Binding-site contacts:
Ligand atom C6 contacts residue LEU909 of chain 1.B at 4.4 Å (hydrophobic).
Ligand atom C8 contacts residue THR703 of chain 1.B at 4.5 Å.
Ligand atom C7 contacts residue ASN704 of chain 1.B at 3.5 Å.
Ligand atom C1 contacts residue ASN704 of chain 1.B at 1.4 Å.
Ligand atom O7 contacts residue ASN704 of chain 1.B at 3.7 Å.
Ligand atom C5 contacts residue LEU909 of chain 1.B at 4.1 Å (hydrophobic).
Ligand atom O5 contacts residue GLN1058 of chain 1.B at 3.8 Å.
Ligand atom C3 contacts residue ASN704 of chain 1.B at 3.8 Å.
Ligand atom C2 contacts residue ASN704 of chain 1.B at 2.5 Å.
Ligand atom N2 contacts residue ASN704 of chain 1.B at 2.9 Å (h-bond).
Ligand atom C1 contacts residue GLN1058 of chain 1.B at 4.1 Å.
Ligand atom O5 contacts residue ASN704 of chain 1.B at 2.3 Å (h-bond).
Ligand atom C5 contacts residue ASN704 of chain 1.B at 3.6 Å.
Ligand atom O4 contacts residue LEU909 of chain 1.B at 4.3 Å.
Ligand atom O6 contacts residue GLN913 of chain 1.B at 3.3 Å (h-bond).
Ligand atom O6 contacts residue LEU909 of chain 1.B at 4.2 Å.
Ligand atom C4 contacts residue ASN704 of chain 1.B at 4.2 Å.
Ligand atom C6 contacts residue GLN913 of chain 1.B at 4.5 Å.
Ligand atom O7 contacts residue GLN1058 of chain 1.B at 3.7 Å.

This protein binds this small molecule.
Small molecule (SMILES): CC(=O)N[C@@H]1[C@@H](O)[C@H](O)[C@@H](CO)O[C@H]1O

Sequence of chain 1.B:
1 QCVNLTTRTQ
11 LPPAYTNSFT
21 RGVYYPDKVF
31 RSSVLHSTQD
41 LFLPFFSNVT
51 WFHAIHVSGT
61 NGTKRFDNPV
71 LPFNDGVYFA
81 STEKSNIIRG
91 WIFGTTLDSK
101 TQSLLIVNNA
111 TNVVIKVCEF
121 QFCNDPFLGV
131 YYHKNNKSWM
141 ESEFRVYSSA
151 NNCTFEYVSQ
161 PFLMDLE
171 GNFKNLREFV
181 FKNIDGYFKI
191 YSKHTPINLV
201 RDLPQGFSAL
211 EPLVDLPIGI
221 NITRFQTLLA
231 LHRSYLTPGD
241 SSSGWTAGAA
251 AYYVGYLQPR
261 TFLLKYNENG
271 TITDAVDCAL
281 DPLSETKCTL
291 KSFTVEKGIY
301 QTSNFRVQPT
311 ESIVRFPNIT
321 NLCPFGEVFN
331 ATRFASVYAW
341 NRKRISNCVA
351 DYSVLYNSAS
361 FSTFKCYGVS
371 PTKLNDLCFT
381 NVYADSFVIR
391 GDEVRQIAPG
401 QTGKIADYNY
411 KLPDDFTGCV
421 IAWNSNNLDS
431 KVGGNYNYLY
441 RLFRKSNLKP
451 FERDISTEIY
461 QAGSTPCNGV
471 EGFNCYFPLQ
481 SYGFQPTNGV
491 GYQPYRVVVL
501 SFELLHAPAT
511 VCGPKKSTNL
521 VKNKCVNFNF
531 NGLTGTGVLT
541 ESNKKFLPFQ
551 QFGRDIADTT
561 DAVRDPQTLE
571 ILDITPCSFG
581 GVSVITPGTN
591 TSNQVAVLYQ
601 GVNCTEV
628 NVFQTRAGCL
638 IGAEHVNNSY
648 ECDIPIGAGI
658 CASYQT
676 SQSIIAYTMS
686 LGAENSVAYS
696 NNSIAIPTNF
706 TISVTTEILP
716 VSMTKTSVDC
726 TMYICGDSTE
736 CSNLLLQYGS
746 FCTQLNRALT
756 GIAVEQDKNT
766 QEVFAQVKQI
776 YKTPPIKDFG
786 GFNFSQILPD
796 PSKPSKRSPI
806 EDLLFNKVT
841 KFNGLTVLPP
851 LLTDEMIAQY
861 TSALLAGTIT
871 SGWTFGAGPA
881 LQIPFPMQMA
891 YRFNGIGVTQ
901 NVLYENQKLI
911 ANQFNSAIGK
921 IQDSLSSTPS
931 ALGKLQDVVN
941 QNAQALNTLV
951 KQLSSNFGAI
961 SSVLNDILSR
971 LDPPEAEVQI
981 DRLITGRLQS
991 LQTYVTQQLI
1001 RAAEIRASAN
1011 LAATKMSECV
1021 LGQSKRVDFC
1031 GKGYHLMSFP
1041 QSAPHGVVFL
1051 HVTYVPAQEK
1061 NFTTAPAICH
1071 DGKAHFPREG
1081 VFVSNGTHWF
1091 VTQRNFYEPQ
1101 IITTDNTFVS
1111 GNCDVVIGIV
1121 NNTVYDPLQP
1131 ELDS